Sequence of chain 1.A:
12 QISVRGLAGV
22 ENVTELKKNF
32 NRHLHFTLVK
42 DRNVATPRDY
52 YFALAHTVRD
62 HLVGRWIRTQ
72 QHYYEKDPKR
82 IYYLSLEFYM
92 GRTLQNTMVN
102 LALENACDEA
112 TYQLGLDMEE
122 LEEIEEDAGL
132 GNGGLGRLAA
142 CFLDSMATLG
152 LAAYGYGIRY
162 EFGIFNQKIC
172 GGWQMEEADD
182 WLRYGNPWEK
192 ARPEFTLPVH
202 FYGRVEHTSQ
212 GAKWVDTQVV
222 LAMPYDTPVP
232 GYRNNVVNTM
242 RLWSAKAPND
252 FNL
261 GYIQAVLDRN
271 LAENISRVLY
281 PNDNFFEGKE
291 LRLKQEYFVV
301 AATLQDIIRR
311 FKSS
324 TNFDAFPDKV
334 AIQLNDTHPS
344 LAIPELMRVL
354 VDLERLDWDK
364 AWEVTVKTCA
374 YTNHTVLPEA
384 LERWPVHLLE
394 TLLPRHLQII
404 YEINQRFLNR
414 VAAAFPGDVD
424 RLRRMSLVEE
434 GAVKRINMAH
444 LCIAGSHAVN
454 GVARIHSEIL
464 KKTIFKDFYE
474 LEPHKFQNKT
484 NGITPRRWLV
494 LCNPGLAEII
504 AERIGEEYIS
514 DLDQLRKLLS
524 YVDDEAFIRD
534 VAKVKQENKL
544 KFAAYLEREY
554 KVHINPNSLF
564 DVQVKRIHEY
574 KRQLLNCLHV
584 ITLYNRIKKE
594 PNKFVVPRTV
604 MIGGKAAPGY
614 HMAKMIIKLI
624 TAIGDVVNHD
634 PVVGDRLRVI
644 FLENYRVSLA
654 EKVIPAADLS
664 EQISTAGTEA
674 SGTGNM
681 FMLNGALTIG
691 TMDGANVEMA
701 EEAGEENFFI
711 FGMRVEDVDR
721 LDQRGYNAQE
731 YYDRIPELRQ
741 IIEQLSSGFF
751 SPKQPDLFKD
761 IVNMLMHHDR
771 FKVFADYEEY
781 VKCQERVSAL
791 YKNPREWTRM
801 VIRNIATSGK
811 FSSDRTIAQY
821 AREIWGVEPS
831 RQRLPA

This small molecule binds to this protein.
Small molecule (SMILES): OC[C@H]1O[C@@H](NC(=S)N/N=C\c2ccc(O)cc2)[C@H](O)[C@@H](O)[C@@H]1O

Sequence of chain 2.A:
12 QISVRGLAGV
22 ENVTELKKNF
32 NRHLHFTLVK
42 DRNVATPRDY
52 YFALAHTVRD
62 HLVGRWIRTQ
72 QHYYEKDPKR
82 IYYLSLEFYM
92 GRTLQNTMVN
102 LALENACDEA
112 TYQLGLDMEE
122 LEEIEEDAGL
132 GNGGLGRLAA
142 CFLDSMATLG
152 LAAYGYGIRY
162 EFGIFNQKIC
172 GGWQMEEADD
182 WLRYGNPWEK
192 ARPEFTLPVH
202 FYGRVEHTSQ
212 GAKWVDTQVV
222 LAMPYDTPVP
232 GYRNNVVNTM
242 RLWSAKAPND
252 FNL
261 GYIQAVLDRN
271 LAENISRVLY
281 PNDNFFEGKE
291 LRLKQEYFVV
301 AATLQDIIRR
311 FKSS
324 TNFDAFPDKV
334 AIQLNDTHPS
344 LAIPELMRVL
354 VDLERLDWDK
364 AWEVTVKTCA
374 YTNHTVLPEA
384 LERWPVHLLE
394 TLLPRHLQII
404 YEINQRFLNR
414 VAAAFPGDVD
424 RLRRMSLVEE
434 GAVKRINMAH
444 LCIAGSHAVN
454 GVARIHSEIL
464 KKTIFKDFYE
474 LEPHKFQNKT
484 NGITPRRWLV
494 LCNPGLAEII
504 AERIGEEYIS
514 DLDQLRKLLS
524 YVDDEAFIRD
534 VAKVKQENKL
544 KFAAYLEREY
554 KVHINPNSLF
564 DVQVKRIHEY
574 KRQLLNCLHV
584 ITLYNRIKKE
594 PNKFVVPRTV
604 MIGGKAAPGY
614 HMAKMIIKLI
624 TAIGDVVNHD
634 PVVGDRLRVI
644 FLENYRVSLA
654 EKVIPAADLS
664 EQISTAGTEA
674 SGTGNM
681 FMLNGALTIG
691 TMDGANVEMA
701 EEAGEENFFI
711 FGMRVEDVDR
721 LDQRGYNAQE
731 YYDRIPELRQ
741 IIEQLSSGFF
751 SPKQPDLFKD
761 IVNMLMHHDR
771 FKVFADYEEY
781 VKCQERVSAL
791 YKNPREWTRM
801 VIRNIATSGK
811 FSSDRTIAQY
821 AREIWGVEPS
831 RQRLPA

Binding-site contacts:
Ligand atom CAT contacts residue VAL64 of chain 2.A at 3.8 Å (hydrophobic).
Ligand atom O2 contacts residue ALA192 of chain 2.A at 2.9 Å (h-bond).
Ligand atom CAQ contacts residue THR38 of chain 1.A at 3.5 Å.
Ligand atom CAM contacts residue LYS191 of chain 2.A at 3.7 Å.
Ligand atom CAQ contacts residue VAL40 of chain 1.A at 3.6 Å (hydrophobic).
Ligand atom O2 contacts residue GLU190 of chain 2.A at 3.8 Å.
Ligand atom O2 contacts residue LYS191 of chain 2.A at 3.7 Å.
Ligand atom NAP contacts residue LYS191 of chain 2.A at 3.6 Å.
Ligand atom CAU contacts residue ARG60 of chain 2.A at 3.9 Å.
Ligand atom SAO contacts residue THR38 of chain 1.A at 3.9 Å.
Ligand atom CAW contacts residue PRO188 of chain 2.A at 3.8 Å (hydrophobic).
Ligand atom NAN contacts residue THR38 of chain 1.A at 2.8 Å (h-bond).
Ligand atom CAR contacts residue ARG60 of chain 2.A at 3.6 Å.
Ligand atom CAM contacts residue ARG60 of chain 2.A at 3.7 Å.
Ligand atom O5 contacts residue ARG60 of chain 2.A at 3.9 Å.
Ligand atom CAS contacts residue VAL40 of chain 1.A at 3.6 Å (hydrophobic).
Ligand atom NAP contacts residue ARG60 of chain 2.A at 3.2 Å (salt-bridge).
Ligand atom CAS contacts residue ARG60 of chain 2.A at 3.7 Å.
Ligand atom OAX contacts residue PRO229 of chain 2.A at 3.1 Å.
Ligand atom NAN contacts residue LYS191 of chain 2.A at 3.4 Å.
Ligand atom CAT contacts residue ARG60 of chain 2.A at 3.5 Å.
Ligand atom NAL contacts residue ARG60 of chain 2.A at 3.8 Å.
Ligand atom NAN contacts residue ARG60 of chain 2.A at 3.2 Å (salt-bridge).
Ligand atom OAX contacts residue ARG60 of chain 2.A at 3.8 Å.
Ligand atom CAS contacts residue VAL64 of chain 2.A at 3.9 Å (hydrophobic).
Ligand atom C4 contacts residue ASN187 of chain 2.A at 3.6 Å.
Ligand atom CAM contacts residue THR38 of chain 1.A at 3.7 Å.
Ligand atom O3 contacts residue TYR226 of chain 2.A at 3.6 Å.
Ligand atom OAX contacts residue LEU63 of chain 2.A at 3.4 Å.
Ligand atom NAL contacts residue GLU190 of chain 2.A at 3.4 Å (salt-bridge).
Ligand atom CAV contacts residue TRP189 of chain 2.A at 3.4 Å (hydrophobic).
Ligand atom C1 contacts residue GLU190 of chain 2.A at 3.9 Å.
Ligand atom CAR contacts residue VAL40 of chain 1.A at 3.8 Å (hydrophobic).
Ligand atom O3 contacts residue GLU190 of chain 2.A at 2.9 Å (salt-bridge).
Ligand atom NAP contacts residue GLU190 of chain 2.A at 3.9 Å.
Ligand atom NAP contacts residue THR38 of chain 1.A at 3.5 Å (h-bond).
Ligand atom C2 contacts residue GLU190 of chain 2.A at 3.3 Å.
Ligand atom CAV contacts residue PRO188 of chain 2.A at 3.8 Å (hydrophobic).
Ligand atom CAW contacts residue GLU190 of chain 2.A at 3.5 Å.
Ligand atom CAQ contacts residue ARG60 of chain 2.A at 3.5 Å.